Sequence of chain 1.A:
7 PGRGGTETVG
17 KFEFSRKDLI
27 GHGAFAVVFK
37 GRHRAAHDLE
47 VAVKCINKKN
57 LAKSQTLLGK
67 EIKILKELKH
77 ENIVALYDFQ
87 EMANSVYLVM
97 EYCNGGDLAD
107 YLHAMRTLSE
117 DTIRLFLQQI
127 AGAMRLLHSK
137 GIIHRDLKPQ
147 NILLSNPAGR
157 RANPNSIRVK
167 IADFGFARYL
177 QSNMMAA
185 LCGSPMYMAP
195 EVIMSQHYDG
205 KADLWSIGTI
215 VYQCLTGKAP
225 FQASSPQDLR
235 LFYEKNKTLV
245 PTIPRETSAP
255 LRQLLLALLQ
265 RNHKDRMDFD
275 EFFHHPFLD

Binding-site contacts:
Ligand atom C07 contacts residue ALA48 of chain 1.A at 3.7 Å (hydrophobic).
Ligand atom C04 contacts residue ILE26 of chain 1.A at 3.6 Å (hydrophobic).
Ligand atom N10 contacts residue LEU149 of chain 1.A at 4.0 Å.
Ligand atom C06 contacts residue LEU149 of chain 1.A at 3.7 Å (hydrophobic).
Ligand atom C13 contacts residue CYS99 of chain 1.A at 3.4 Å (hydrophobic).
Ligand atom C25 contacts residue GLY102 of chain 1.A at 3.8 Å.
Ligand atom C26 contacts residue TYR98 of chain 1.A at 3.4 Å (hydrophobic).
Ligand atom C14 contacts residue ILE26 of chain 1.A at 3.9 Å (hydrophobic).
Ligand atom N27 contacts residue ILE26 of chain 1.A at 3.8 Å.
Ligand atom N05 contacts residue VAL34 of chain 1.A at 4.0 Å.
Ligand atom C03 contacts residue GOL1 of chain 1.E at 3.8 Å.
Ligand atom C11 contacts residue CYS99 of chain 1.A at 3.8 Å (hydrophobic).
Ligand atom O23 contacts residue ILE26 of chain 1.A at 3.9 Å.
Ligand atom C04 contacts residue GOL1 of chain 1.E at 3.8 Å.
Ligand atom N10 contacts residue GLU97 of chain 1.A at 3.8 Å.
Ligand atom I08 contacts residue MET96 of chain 1.A at 3.3 Å.
Ligand atom C02 contacts residue ILE26 of chain 1.A at 3.2 Å (hydrophobic).
Ligand atom N16 contacts residue ILE26 of chain 1.A at 3.0 Å (h-bond).
Ligand atom N12 contacts residue CYS99 of chain 1.A at 2.8 Å (h-bond).
Ligand atom C26 contacts residue GLY102 of chain 1.A at 3.7 Å.
Ligand atom N10 contacts residue CYS99 of chain 1.A at 3.1 Å (h-bond).
Ligand atom C13 contacts residue TYR98 of chain 1.A at 3.8 Å (hydrophobic).
Ligand atom C03 contacts residue ILE26 of chain 1.A at 3.9 Å (hydrophobic).
Ligand atom C22 contacts residue ILE26 of chain 1.A at 3.2 Å (hydrophobic).
Ligand atom C26 contacts residue CYS99 of chain 1.A at 3.2 Å (hydrophobic).
Ligand atom N12 contacts residue TYR98 of chain 1.A at 3.5 Å.
Ligand atom N18 contacts residue ILE26 of chain 1.A at 3.2 Å (h-bond).
Ligand atom C09 contacts residue ALA48 of chain 1.A at 3.5 Å (hydrophobic).
Ligand atom C25 contacts residue TYR98 of chain 1.A at 3.7 Å (hydrophobic).
Ligand atom C09 contacts residue CYS99 of chain 1.A at 3.8 Å (hydrophobic).
Ligand atom N01 contacts residue ASP103 of chain 1.A at 3.7 Å.
Ligand atom C09 contacts residue LEU149 of chain 1.A at 3.7 Å (hydrophobic).
Ligand atom C09 contacts residue GLU97 of chain 1.A at 3.2 Å.
Ligand atom C17 contacts residue ILE26 of chain 1.A at 3.2 Å (hydrophobic).
Ligand atom C11 contacts residue ILE26 of chain 1.A at 3.9 Å (hydrophobic).
Ligand atom C07 contacts residue LEU149 of chain 1.A at 3.5 Å (hydrophobic).
Ligand atom C04 contacts residue GLY27 of chain 1.A at 4.0 Å.
Ligand atom C21 contacts residue ILE26 of chain 1.A at 3.8 Å (hydrophobic).
Ligand atom N10 contacts residue TYR98 of chain 1.A at 3.9 Å.
Ligand atom C15 contacts residue ILE26 of chain 1.A at 3.9 Å (hydrophobic).

A protein and the small-molecule ligand that binds it are described below.
Small molecule (SMILES): NCCCNc1nc(Nc2cccc(NC(=O)N3CCCC3)c2)ncc1I